This protein binds this small molecule.
Small molecule (SMILES): CC(=O)C(=O)O

Sequence of chain 3.A:
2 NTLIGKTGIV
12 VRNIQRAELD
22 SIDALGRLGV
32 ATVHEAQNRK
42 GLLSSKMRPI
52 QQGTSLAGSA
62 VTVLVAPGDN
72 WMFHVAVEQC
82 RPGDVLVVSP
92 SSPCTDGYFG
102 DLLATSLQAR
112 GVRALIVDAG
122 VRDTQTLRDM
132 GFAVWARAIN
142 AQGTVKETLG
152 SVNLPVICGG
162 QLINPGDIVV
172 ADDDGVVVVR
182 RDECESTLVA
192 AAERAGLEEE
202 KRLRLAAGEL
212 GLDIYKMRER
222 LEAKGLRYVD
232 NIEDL

Binding-site contacts:
Ligand atom O3 contacts residue GLY101 of chain 3.A at 3.8 Å.
Ligand atom OXT contacts residue LEU104 of chain 3.A at 4.3 Å.
Ligand atom OXT contacts residue ASP124 of chain 3.A at 3.0 Å (salt-bridge).
Ligand atom C contacts residue MG1 of chain 3.B at 2.9 Å.
Ligand atom CA contacts residue ARG123 of chain 3.A at 3.8 Å.
Ligand atom CB contacts residue MG1 of chain 3.B at 4.3 Å.
Ligand atom C contacts residue GLY101 of chain 3.A at 3.2 Å.
Ligand atom CB contacts residue GLY101 of chain 3.A at 3.3 Å.
Ligand atom OXT contacts residue LEU103 of chain 3.A at 3.0 Å (h-bond).
Ligand atom CA contacts residue MG1 of chain 3.B at 2.8 Å.
Ligand atom O3 contacts residue ASP124 of chain 3.A at 3.2 Å (salt-bridge).
Ligand atom O3 contacts residue MG1 of chain 3.B at 2.1 Å.
Ligand atom O contacts residue LEU104 of chain 3.A at 3.0 Å (h-bond).
Ligand atom O contacts residue PHE100 of chain 3.A at 4.2 Å.
Ligand atom O contacts residue LEU103 of chain 3.A at 3.5 Å (h-bond).
Ligand atom CA contacts residue ASP124 of chain 3.A at 3.8 Å.
Ligand atom CB contacts residue TYR99 of chain 3.A at 3.8 Å (hydrophobic).
Ligand atom O contacts residue MG1 of chain 3.B at 4.1 Å.
Ligand atom C contacts residue LEU104 of chain 3.A at 4.1 Å (hydrophobic).
Ligand atom C contacts residue PHE100 of chain 3.A at 4.2 Å (hydrophobic).
Ligand atom O3 contacts residue PHE100 of chain 3.A at 4.4 Å.
Ligand atom C contacts residue ASP102 of chain 3.A at 3.6 Å.
Ligand atom CB contacts residue ARG123 of chain 3.A at 4.1 Å.
Ligand atom C contacts residue ASP124 of chain 3.A at 3.7 Å.
Ligand atom CB contacts residue ASN71 of chain 3.A at 4.1 Å.
Ligand atom CA contacts residue GLY101 of chain 3.A at 3.2 Å.
Ligand atom CB contacts residue PHE100 of chain 3.A at 3.5 Å (hydrophobic).
Ligand atom O contacts residue GLY101 of chain 3.A at 3.1 Å (h-bond).
Ligand atom CA contacts residue ASP102 of chain 3.A at 4.5 Å.
Ligand atom OXT contacts residue ASP102 of chain 3.A at 3.1 Å (salt-bridge).
Ligand atom CB contacts residue LEU104 of chain 3.A at 4.2 Å (hydrophobic).
Ligand atom OXT contacts residue MG1 of chain 3.B at 2.1 Å.
Ligand atom C contacts residue LEU103 of chain 3.A at 3.7 Å (hydrophobic).
Ligand atom CA contacts residue PHE100 of chain 3.A at 3.9 Å (hydrophobic).
Ligand atom O3 contacts residue ARG123 of chain 3.A at 2.8 Å (salt-bridge).
Ligand atom O contacts residue ASP102 of chain 3.A at 3.9 Å.
Ligand atom OXT contacts residue GLY101 of chain 3.A at 3.3 Å.